Binding-site contacts:
Ligand atom N2 contacts residue ASN232 of chain 1.F at 4.5 Å.
Ligand atom C7 contacts residue ASN416 of chain 1.F at 3.6 Å.
Ligand atom C1 contacts residue ASN416 of chain 1.F at 1.4 Å.
Ligand atom C5 contacts residue ASN416 of chain 1.F at 3.6 Å.
Ligand atom C8 contacts residue ASN232 of chain 1.F at 3.4 Å.
Ligand atom O7 contacts residue ASN416 of chain 1.F at 4.5 Å.
Ligand atom C2 contacts residue ASN416 of chain 1.F at 2.4 Å.
Ligand atom C3 contacts residue ASN416 of chain 1.F at 3.7 Å.
Ligand atom C6 contacts residue PRO261 of chain 1.F at 3.9 Å (hydrophobic).
Ligand atom O5 contacts residue ASN416 of chain 1.F at 2.3 Å (h-bond).
Ligand atom O7 contacts residue NAG1 of chain 1.HA at 2.7 Å (h-bond).
Ligand atom O5 contacts residue PRO261 of chain 1.F at 3.7 Å.
Ligand atom C8 contacts residue LYS222 of chain 1.F at 3.5 Å.
Ligand atom O7 contacts residue ASN232 of chain 1.F at 3.4 Å (h-bond).
Ligand atom C1 contacts residue PRO261 of chain 1.F at 4.4 Å (hydrophobic).
Ligand atom C5 contacts residue PRO261 of chain 1.F at 4.2 Å (hydrophobic).
Ligand atom O7 contacts residue VAL414 of chain 1.F at 4.0 Å.
Ligand atom N2 contacts residue ASN416 of chain 1.F at 2.9 Å (h-bond).
Ligand atom C7 contacts residue NAG1 of chain 1.HA at 3.5 Å.
Ligand atom C7 contacts residue ASN232 of chain 1.F at 3.5 Å.
Ligand atom C8 contacts residue NAG1 of chain 1.HA at 3.6 Å.
Ligand atom C4 contacts residue ASN416 of chain 1.F at 4.1 Å.
Ligand atom C8 contacts residue ASN416 of chain 1.F at 4.0 Å.

The protein below binds the small molecule below.
Small molecule (SMILES): CC(=O)N[C@@H]1[C@@H](O)[C@H](O)[C@@H](CO)O[C@H]1O

Sequence of chain 1.F:
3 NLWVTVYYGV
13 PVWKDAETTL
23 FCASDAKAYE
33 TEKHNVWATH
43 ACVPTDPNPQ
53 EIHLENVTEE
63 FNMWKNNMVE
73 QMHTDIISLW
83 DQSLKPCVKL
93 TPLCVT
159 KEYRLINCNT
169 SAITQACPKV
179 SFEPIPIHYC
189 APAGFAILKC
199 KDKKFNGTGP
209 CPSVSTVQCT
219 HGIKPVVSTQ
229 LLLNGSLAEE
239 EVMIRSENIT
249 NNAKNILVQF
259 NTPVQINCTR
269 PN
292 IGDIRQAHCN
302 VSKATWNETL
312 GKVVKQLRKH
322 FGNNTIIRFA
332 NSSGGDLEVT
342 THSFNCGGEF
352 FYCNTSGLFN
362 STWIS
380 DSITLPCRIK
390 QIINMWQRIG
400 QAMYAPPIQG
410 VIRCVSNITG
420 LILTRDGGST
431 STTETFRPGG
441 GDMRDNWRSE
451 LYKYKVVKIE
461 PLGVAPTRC